Binding-site contacts:
Ligand atom O3 contacts residue GLN180 of chain 1.B at 2.9 Å (h-bond).
Ligand atom O3 contacts residue GLY178 of chain 1.B at 3.2 Å (h-bond).
Ligand atom C2 contacts residue VAL182 of chain 1.B at 4.2 Å (hydrophobic).
Ligand atom O1 contacts residue ARG179 of chain 1.B at 3.8 Å.
Ligand atom C3 contacts residue ARG179 of chain 1.B at 4.2 Å.
Ligand atom C1 contacts residue GLU181 of chain 1.B at 3.6 Å.
Ligand atom O1 contacts residue GLU181 of chain 1.B at 3.4 Å.
Ligand atom C3 contacts residue GLN180 of chain 1.B at 3.4 Å.
Ligand atom C3 contacts residue GLU181 of chain 1.B at 3.7 Å.
Ligand atom O1 contacts residue GLN180 of chain 1.B at 4.3 Å.
Ligand atom C2 contacts residue GLU181 of chain 1.B at 2.7 Å.
Ligand atom O1 contacts residue GLY145 of chain 1.B at 3.3 Å (h-bond).
Ligand atom C1 contacts residue VAL182 of chain 1.B at 4.2 Å (hydrophobic).
Ligand atom C3 contacts residue GLY178 of chain 1.B at 4.4 Å.
Ligand atom O3 contacts residue ARG179 of chain 1.B at 3.8 Å.
Ligand atom O3 contacts residue GLU181 of chain 1.B at 4.2 Å.
Ligand atom O1 contacts residue VAL182 of chain 1.B at 3.1 Å (h-bond).
Ligand atom C1 contacts residue GLN180 of chain 1.B at 4.1 Å.
Ligand atom C1 contacts residue GLY145 of chain 1.B at 3.8 Å.
Ligand atom C2 contacts residue ARG179 of chain 1.B at 3.3 Å.
Ligand atom C1 contacts residue ARG179 of chain 1.B at 4.1 Å.
Ligand atom C2 contacts residue GLN180 of chain 1.B at 2.9 Å.
Ligand atom O1 contacts residue SER147 of chain 1.B at 3.9 Å.

This protein binds this small molecule.
Small molecule (SMILES): C[C@H](O)CCO

Sequence of chain 1.B:
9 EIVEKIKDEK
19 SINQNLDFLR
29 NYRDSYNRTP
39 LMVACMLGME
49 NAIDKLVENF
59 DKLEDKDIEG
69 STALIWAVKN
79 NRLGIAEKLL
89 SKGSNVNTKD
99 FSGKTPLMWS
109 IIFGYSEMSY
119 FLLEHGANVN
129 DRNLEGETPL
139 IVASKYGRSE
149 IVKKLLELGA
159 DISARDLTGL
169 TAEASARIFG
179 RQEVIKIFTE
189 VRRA